A protein and the small-molecule ligand that binds it are described below.
Small molecule (SMILES): CC(=O)N[C@@H]1[C@@H](O)[C@H](O)[C@@H](CO)O[C@H]1O

Sequence of chain 1.F:
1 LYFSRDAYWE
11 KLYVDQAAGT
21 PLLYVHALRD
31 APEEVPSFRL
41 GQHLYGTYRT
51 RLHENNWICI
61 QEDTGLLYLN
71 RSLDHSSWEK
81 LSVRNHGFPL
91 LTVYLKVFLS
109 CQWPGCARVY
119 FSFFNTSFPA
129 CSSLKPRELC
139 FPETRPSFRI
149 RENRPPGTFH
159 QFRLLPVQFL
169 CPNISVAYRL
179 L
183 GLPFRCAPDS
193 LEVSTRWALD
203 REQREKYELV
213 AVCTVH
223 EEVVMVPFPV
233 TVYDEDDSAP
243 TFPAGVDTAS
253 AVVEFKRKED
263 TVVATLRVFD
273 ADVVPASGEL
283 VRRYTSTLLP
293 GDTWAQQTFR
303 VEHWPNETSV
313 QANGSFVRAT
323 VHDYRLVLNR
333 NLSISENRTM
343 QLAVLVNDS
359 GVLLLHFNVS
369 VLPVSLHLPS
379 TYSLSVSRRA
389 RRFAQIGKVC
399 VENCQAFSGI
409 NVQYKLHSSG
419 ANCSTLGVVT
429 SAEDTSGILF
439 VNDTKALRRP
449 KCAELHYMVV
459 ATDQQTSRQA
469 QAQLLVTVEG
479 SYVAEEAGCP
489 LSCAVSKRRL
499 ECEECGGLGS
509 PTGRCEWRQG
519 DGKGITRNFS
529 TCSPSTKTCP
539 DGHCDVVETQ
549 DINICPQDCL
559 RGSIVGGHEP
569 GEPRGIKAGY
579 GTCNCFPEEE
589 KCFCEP

Binding-site contacts:
Ligand atom N2 contacts residue PRO371 of chain 1.F at 4.0 Å.
Ligand atom O5 contacts residue ASN339 of chain 1.F at 2.3 Å (h-bond).
Ligand atom C3 contacts residue ASN339 of chain 1.F at 3.8 Å.
Ligand atom C2 contacts residue ASN339 of chain 1.F at 2.5 Å.
Ligand atom C8 contacts residue PRO371 of chain 1.F at 3.8 Å (hydrophobic).
Ligand atom C7 contacts residue ASN339 of chain 1.F at 4.0 Å.
Ligand atom C4 contacts residue ASN339 of chain 1.F at 4.2 Å.
Ligand atom N2 contacts residue ASN339 of chain 1.F at 3.0 Å (h-bond).
Ligand atom C7 contacts residue PRO371 of chain 1.F at 4.3 Å (hydrophobic).
Ligand atom C1 contacts residue ASN339 of chain 1.F at 1.4 Å.
Ligand atom C5 contacts residue ASN339 of chain 1.F at 3.6 Å.